A small-molecule ligand and the protein it binds are described below.
Small molecule (SMILES): Nc1ccn([C@H]2C[C@H](O[P](=O)(O)OC[C@H]3O[C@@H](n4cnc5c(N)ncnc54)C[C@@H]3O)[C@@H](COP(=O)(O)O)O2)c(=O)n1

Sequence of chain 50.A:
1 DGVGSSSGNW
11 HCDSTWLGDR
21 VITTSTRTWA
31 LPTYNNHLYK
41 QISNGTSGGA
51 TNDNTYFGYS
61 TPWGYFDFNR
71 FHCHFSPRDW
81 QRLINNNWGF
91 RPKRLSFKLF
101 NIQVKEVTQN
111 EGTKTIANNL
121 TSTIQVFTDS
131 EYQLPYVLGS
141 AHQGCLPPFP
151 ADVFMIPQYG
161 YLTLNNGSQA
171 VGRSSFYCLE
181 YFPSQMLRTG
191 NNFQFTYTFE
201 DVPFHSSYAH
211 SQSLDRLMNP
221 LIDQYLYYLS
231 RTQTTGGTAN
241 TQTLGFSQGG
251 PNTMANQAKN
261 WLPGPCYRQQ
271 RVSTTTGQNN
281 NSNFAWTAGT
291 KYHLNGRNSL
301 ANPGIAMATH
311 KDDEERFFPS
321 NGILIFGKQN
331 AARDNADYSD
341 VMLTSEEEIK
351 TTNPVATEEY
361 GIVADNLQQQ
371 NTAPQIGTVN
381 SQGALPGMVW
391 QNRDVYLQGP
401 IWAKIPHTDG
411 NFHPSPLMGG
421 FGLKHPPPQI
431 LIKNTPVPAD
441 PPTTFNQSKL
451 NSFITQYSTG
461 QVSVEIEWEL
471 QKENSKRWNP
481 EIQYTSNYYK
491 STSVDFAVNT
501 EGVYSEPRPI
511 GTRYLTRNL

Binding-site contacts:
Ligand atom C2 contacts residue GLY422 of chain 50.A at 3.3 Å.
Ligand atom C6 contacts residue PRO203 of chain 50.A at 4.0 Å (hydrophobic).
Ligand atom C2' contacts residue PRO203 of chain 50.A at 3.3 Å (hydrophobic).
Ligand atom C5 contacts residue VAL202 of chain 50.A at 3.6 Å (hydrophobic).
Ligand atom C6 contacts residue SER415 of chain 50.A at 4.1 Å.
Ligand atom C1' contacts residue PRO203 of chain 50.A at 4.1 Å (hydrophobic).
Ligand atom C8 contacts residue HIS413 of chain 50.A at 3.8 Å.
Ligand atom C6 contacts residue GLY422 of chain 50.A at 3.8 Å.
Ligand atom C5 contacts residue ASP201 of chain 50.A at 4.1 Å.
Ligand atom C2 contacts residue VAL202 of chain 50.A at 4.2 Å (hydrophobic).
Ligand atom C4 contacts residue PRO203 of chain 50.A at 4.2 Å (hydrophobic).
Ligand atom C6 contacts residue PRO203 of chain 50.A at 4.0 Å (hydrophobic).
Ligand atom C5 contacts residue PRO203 of chain 50.A at 4.0 Å (hydrophobic).
Ligand atom N6 contacts residue GLY420 of chain 50.A at 3.7 Å.
Ligand atom C4 contacts residue ASP201 of chain 50.A at 3.7 Å.
Ligand atom OP2 contacts residue ASP409 of chain 3.A at 3.2 Å (salt-bridge).
Ligand atom N3 contacts residue ASP201 of chain 50.A at 4.1 Å.
Ligand atom N7 contacts residue ASN392 of chain 50.A at 4.2 Å.
Ligand atom C2 contacts residue PRO203 of chain 50.A at 3.9 Å (hydrophobic).
Ligand atom N1 contacts residue PRO203 of chain 50.A at 3.8 Å.
Ligand atom N6 contacts residue SER415 of chain 50.A at 3.6 Å.
Ligand atom N7 contacts residue HIS413 of chain 50.A at 4.1 Å.
Ligand atom C2' contacts residue PRO414 of chain 50.A at 3.8 Å (hydrophobic).
Ligand atom N6 contacts residue GLY422 of chain 50.A at 3.4 Å (h-bond).
Ligand atom N4 contacts residue VAL202 of chain 50.A at 2.9 Å (h-bond).
Ligand atom C5 contacts residue ARG91 of chain 50.A at 4.1 Å.
Ligand atom C5 contacts residue SER415 of chain 50.A at 4.1 Å.
Ligand atom N1 contacts residue VAL202 of chain 50.A at 3.6 Å.
Ligand atom N7 contacts residue PRO203 of chain 50.A at 4.2 Å.
Ligand atom N3 contacts residue PRO414 of chain 50.A at 4.2 Å.
Ligand atom C4 contacts residue VAL202 of chain 50.A at 3.7 Å (hydrophobic).
Ligand atom N6 contacts residue PHE421 of chain 50.A at 3.9 Å.
Ligand atom C4 contacts residue PRO203 of chain 50.A at 4.1 Å (hydrophobic).
Ligand atom C5 contacts residue PRO203 of chain 50.A at 3.9 Å (hydrophobic).
Ligand atom N7 contacts residue SER415 of chain 50.A at 4.0 Å.
Ligand atom C2' contacts residue HIS413 of chain 50.A at 3.8 Å.
Ligand atom N1 contacts residue GLY422 of chain 50.A at 3.0 Å (h-bond).
Ligand atom C6 contacts residue VAL202 of chain 50.A at 4.2 Å (hydrophobic).
Ligand atom N1 contacts residue PRO203 of chain 50.A at 4.2 Å.
Ligand atom N4 contacts residue ASP201 of chain 50.A at 2.5 Å.

Sequence of chain 3.A:
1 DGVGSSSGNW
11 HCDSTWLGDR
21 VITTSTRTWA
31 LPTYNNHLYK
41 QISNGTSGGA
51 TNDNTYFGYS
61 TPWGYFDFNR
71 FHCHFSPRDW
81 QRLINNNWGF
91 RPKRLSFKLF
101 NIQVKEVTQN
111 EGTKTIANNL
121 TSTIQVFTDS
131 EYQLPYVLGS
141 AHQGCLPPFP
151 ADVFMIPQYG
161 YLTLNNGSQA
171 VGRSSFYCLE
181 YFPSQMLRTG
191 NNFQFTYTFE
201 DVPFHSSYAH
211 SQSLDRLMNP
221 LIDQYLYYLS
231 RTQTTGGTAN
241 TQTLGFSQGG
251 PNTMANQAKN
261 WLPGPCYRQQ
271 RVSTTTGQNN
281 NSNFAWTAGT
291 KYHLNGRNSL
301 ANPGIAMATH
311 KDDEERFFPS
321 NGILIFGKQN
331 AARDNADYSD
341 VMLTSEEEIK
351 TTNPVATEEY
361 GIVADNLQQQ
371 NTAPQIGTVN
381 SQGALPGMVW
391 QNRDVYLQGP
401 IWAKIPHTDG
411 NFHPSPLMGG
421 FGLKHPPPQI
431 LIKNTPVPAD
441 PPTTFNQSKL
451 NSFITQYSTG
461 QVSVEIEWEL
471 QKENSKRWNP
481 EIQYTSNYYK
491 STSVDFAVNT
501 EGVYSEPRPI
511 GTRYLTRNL